Binding-site contacts:
Ligand atom N2 contacts residue ASN326 of chain 1.A at 3.0 Å (h-bond).
Ligand atom C7 contacts residue ASN279 of chain 1.A at 3.7 Å.
Ligand atom C5 contacts residue TRP302 of chain 1.A at 3.8 Å (hydrophobic).
Ligand atom C6 contacts residue GLU303 of chain 1.A at 3.2 Å.
Ligand atom O5 contacts residue ASN326 of chain 1.A at 2.2 Å (h-bond).
Ligand atom C8 contacts residue LYS341 of chain 1.A at 3.8 Å.
Ligand atom O6 contacts residue TRP302 of chain 1.A at 3.1 Å (h-bond).
Ligand atom C6 contacts residue PHE300 of chain 1.A at 3.8 Å (hydrophobic).
Ligand atom O4 contacts residue PHE300 of chain 1.A at 3.5 Å (h-bond).
Ligand atom C5 contacts residue ASN326 of chain 1.A at 3.5 Å.
Ligand atom C8 contacts residue TRP284 of chain 1.A at 3.5 Å (hydrophobic).
Ligand atom N2 contacts residue TRP284 of chain 1.A at 3.8 Å.
Ligand atom C7 contacts residue ASN326 of chain 1.A at 3.3 Å.
Ligand atom O4 contacts residue GLN338 of chain 1.A at 3.7 Å.
Ligand atom C2 contacts residue ASN326 of chain 1.A at 2.5 Å.
Ligand atom O6 contacts residue PHE288 of chain 1.A at 3.5 Å.
Ligand atom C2 contacts residue CYS339 of chain 1.A at 3.4 Å (hydrophobic).
Ligand atom C3 contacts residue ASN326 of chain 1.A at 3.8 Å.
Ligand atom N2 contacts residue MET340 of chain 1.A at 3.6 Å.
Ligand atom C1 contacts residue TRP302 of chain 1.A at 3.7 Å (hydrophobic).
Ligand atom O3 contacts residue TRP284 of chain 1.A at 3.3 Å.
Ligand atom N2 contacts residue GLN338 of chain 1.A at 3.8 Å.
Ligand atom C6 contacts residue GLN338 of chain 1.A at 3.3 Å.
Ligand atom O6 contacts residue MET340 of chain 1.A at 3.8 Å.
Ligand atom O5 contacts residue GLU303 of chain 1.A at 3.7 Å.
Ligand atom O5 contacts residue TRP302 of chain 1.A at 3.1 Å.
Ligand atom C3 contacts residue CYS339 of chain 1.A at 2.9 Å (hydrophobic).
Ligand atom C5 contacts residue PHE288 of chain 1.A at 3.8 Å (hydrophobic).
Ligand atom C8 contacts residue ASN279 of chain 1.A at 3.4 Å.
Ligand atom N2 contacts residue CYS339 of chain 1.A at 2.9 Å (h-bond).
Ligand atom O6 contacts residue GLU303 of chain 1.A at 2.7 Å (salt-bridge).
Ligand atom O5 contacts residue PHE288 of chain 1.A at 3.4 Å.
Ligand atom C6 contacts residue PHE288 of chain 1.A at 3.4 Å (hydrophobic).
Ligand atom O7 contacts residue ASN279 of chain 1.A at 3.4 Å (h-bond).
Ligand atom O4 contacts residue PHE300 of chain 1.A at 3.3 Å.
Ligand atom C5 contacts residue GLN338 of chain 1.A at 3.6 Å.
Ligand atom O6 contacts residue GLN338 of chain 1.A at 2.7 Å (h-bond).
Ligand atom O7 contacts residue ASN326 of chain 1.A at 2.9 Å (h-bond).
Ligand atom O3 contacts residue CYS339 of chain 1.A at 3.5 Å (h-bond).
Ligand atom C1 contacts residue ASN326 of chain 1.A at 1.3 Å.

The small molecule below binds the protein below.
Small molecule (SMILES): CC(=O)N[C@H]1[C@H](O[C@H]2[C@H](O)[C@@H](NC(C)=O)CO[C@@H]2CO)O[C@H](CO)[C@@H](O[C@@H]2O[C@H](CO[C@H]3O[C@H](CO[C@H]4O[C@H](CO)[C@@H](O)[C@H](O)[C@@H]4O[C@H]4O[C@H](CO)[C@@H](O)[C@H](O)[C@@H]4O)[C@@H](O)[C@H](O[C@H]4O[C@H](CO)[C@@H](O)[C@H](O)[C@@H]4O)[C@@H]3O)[C@@H](O)[C@H](O[C@H]3O[C@H](CO)[C@@H](O)[C@H](O)[C@@H]3O[C@H]3O[C@H](CO)[C@@H](O)[C@H](O)[C@@H]3O)[C@@H]2O)[C@@H]1O

Sequence of chain 1.A:
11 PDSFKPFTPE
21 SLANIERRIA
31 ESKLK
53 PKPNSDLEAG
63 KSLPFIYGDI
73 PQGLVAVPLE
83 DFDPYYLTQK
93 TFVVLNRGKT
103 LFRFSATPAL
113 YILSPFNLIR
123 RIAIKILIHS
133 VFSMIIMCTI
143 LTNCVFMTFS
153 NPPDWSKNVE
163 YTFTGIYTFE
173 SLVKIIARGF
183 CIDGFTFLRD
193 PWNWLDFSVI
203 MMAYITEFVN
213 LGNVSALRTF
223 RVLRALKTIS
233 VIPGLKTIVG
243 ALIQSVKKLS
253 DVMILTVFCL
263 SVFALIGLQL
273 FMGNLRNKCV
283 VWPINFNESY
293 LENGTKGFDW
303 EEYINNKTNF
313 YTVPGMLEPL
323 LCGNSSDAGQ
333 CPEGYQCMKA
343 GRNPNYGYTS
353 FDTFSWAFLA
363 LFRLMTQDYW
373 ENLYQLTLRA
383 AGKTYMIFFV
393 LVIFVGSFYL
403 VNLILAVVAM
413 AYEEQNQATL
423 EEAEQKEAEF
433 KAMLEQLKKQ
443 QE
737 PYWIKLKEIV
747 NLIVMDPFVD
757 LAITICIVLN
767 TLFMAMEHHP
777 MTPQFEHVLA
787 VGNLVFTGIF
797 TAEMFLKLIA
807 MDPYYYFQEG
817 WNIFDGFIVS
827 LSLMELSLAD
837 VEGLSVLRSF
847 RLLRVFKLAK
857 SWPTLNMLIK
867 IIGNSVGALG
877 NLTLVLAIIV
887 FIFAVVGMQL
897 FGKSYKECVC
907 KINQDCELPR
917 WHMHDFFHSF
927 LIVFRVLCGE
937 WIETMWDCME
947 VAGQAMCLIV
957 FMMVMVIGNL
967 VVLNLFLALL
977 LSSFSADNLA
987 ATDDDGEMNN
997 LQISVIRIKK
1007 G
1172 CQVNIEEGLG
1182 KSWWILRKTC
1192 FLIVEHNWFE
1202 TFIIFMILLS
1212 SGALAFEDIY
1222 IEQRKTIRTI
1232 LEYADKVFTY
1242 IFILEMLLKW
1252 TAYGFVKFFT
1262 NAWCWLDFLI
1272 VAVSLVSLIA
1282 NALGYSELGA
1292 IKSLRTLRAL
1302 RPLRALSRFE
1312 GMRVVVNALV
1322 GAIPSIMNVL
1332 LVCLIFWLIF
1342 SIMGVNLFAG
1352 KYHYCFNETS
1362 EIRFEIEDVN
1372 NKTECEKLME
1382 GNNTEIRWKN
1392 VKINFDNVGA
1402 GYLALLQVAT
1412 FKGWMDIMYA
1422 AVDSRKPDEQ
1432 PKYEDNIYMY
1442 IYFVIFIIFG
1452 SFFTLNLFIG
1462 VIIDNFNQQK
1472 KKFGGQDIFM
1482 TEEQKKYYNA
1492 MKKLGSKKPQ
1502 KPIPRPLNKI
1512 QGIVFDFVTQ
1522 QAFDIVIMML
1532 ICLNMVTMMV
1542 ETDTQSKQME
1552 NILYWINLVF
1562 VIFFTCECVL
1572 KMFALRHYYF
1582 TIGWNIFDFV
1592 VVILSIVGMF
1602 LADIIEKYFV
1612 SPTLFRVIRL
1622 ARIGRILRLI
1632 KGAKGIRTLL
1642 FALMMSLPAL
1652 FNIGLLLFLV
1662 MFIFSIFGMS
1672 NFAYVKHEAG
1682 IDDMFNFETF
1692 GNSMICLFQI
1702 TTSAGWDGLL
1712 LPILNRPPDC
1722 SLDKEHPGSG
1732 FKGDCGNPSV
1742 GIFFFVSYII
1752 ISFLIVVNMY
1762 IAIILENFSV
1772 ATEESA